Sequence of chain 1.C:
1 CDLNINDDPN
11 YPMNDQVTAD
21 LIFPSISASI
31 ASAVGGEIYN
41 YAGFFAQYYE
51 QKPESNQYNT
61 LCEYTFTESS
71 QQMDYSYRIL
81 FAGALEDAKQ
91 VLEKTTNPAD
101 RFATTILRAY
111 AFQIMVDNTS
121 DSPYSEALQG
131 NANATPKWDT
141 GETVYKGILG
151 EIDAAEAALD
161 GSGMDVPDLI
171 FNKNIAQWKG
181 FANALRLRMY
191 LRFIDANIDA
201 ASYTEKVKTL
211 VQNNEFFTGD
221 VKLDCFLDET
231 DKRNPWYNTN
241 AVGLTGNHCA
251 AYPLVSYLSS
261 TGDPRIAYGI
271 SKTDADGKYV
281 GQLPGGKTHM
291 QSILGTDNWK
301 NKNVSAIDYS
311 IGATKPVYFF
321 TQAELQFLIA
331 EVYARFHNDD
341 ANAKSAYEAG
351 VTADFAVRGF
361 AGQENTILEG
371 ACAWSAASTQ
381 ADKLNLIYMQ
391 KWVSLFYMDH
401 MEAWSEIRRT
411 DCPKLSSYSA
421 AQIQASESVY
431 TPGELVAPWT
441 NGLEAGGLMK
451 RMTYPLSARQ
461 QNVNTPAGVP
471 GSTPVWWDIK

Binding-site contacts:
Ligand atom N contacts residue PHE839 of chain 1.D at 4.0 Å.
Ligand atom O contacts residue GLN57 of chain 1.C at 3.5 Å (h-bond).
Ligand atom C contacts residue GLU54 of chain 1.C at 3.9 Å.
Ligand atom N contacts residue GLU54 of chain 1.C at 3.4 Å (salt-bridge).
Ligand atom C contacts residue ASN211 of chain 1.D at 3.5 Å.
Ligand atom C contacts residue GLY746 of chain 1.D at 3.3 Å.
Ligand atom O contacts residue LEU747 of chain 1.D at 3.4 Å.
Ligand atom O contacts residue PHE839 of chain 1.D at 3.3 Å.
Ligand atom O contacts residue ASN748 of chain 1.D at 2.6 Å (h-bond).
Ligand atom CA contacts residue GLU54 of chain 1.C at 3.3 Å.
Ligand atom N contacts residue TYR363 of chain 1.D at 3.8 Å.
Ligand atom CA contacts residue TRP202 of chain 1.D at 3.5 Å (hydrophobic).
Ligand atom CA contacts residue TYR363 of chain 1.D at 3.6 Å (hydrophobic).
Ligand atom O contacts residue GLY746 of chain 1.D at 3.4 Å (h-bond).
Ligand atom O contacts residue ASN56 of chain 1.C at 3.4 Å (h-bond).
Ligand atom C contacts residue GLN326 of chain 1.D at 3.7 Å.
Ligand atom N contacts residue GLN57 of chain 1.C at 3.9 Å.
Ligand atom C contacts residue PHE839 of chain 1.D at 4.0 Å (hydrophobic).
Ligand atom O contacts residue GLU210 of chain 1.D at 3.5 Å (salt-bridge).
Ligand atom O contacts residue ASN211 of chain 1.D at 2.9 Å (h-bond).
Ligand atom N contacts residue ASN748 of chain 1.D at 3.9 Å.
Ligand atom CA contacts residue GLU210 of chain 1.D at 3.3 Å.
Ligand atom CA contacts residue PHE839 of chain 1.D at 4.0 Å (hydrophobic).
Ligand atom O contacts residue SER55 of chain 1.C at 3.8 Å.
Ligand atom CA contacts residue GLN326 of chain 1.D at 3.2 Å.
Ligand atom CA contacts residue PHE616 of chain 1.D at 3.9 Å (hydrophobic).
Ligand atom C contacts residue TRP202 of chain 1.D at 3.5 Å (hydrophobic).
Ligand atom N contacts residue GLY746 of chain 1.D at 3.9 Å.
Ligand atom CA contacts residue GLN57 of chain 1.C at 3.7 Å.
Ligand atom N contacts residue ASN211 of chain 1.D at 4.0 Å.
Ligand atom O contacts residue TRP202 of chain 1.D at 3.9 Å.
Ligand atom N contacts residue TYR75 of chain 1.C at 3.5 Å (h-bond).
Ligand atom CA contacts residue TYR75 of chain 1.C at 3.7 Å (hydrophobic).
Ligand atom O contacts residue GLN326 of chain 1.D at 3.1 Å (h-bond).
Ligand atom C contacts residue GLU210 of chain 1.D at 3.7 Å.
Ligand atom CA contacts residue GLY746 of chain 1.D at 3.4 Å.
Ligand atom C contacts residue PHE616 of chain 1.D at 3.7 Å (hydrophobic).
Ligand atom C contacts residue ASN748 of chain 1.D at 3.8 Å.
Ligand atom O contacts residue PHE616 of chain 1.D at 3.2 Å.
Ligand atom N contacts residue GLN326 of chain 1.D at 3.2 Å (h-bond).

The small molecule below binds the protein below.
Small molecule (SMILES): NCC(=O)NCC(=O)NCC(=O)NCC(=O)NCC(=O)NCC(=O)NCC(=O)NCC(=O)NCC(=O)NCC=O

Sequence of chain 1.D:
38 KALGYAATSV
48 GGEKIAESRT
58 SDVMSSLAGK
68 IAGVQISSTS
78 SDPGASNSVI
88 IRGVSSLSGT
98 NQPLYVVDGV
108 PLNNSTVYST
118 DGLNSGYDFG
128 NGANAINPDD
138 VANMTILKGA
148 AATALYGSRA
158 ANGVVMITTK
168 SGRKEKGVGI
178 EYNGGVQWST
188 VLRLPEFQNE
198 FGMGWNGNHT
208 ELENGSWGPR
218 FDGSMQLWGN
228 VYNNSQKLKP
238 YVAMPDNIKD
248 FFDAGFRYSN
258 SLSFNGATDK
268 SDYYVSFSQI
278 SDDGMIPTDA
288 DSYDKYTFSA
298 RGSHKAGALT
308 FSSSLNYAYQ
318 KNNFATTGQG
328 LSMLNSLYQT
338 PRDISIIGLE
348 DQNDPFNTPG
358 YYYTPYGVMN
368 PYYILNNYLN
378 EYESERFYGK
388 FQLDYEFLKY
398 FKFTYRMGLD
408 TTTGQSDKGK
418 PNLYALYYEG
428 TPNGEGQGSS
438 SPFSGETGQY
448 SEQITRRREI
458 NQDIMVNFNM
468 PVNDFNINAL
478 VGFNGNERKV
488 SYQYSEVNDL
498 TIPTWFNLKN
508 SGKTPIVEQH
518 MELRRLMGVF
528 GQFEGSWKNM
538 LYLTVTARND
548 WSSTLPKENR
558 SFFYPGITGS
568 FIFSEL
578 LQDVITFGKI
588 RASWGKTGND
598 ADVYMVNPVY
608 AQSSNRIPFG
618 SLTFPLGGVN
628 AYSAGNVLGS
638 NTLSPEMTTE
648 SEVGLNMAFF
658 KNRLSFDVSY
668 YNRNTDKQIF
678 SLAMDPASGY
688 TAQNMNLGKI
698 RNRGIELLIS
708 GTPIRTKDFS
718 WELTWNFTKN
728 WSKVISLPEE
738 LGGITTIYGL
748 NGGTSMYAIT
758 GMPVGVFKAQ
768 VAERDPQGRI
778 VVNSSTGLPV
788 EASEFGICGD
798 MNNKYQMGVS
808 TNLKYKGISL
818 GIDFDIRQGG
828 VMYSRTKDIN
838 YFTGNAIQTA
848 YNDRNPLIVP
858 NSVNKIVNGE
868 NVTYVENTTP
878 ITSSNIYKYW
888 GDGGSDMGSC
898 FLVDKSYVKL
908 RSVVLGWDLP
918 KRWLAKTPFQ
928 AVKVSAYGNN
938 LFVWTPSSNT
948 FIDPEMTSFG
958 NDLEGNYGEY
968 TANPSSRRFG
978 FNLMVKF